Sequence of chain 1.A:
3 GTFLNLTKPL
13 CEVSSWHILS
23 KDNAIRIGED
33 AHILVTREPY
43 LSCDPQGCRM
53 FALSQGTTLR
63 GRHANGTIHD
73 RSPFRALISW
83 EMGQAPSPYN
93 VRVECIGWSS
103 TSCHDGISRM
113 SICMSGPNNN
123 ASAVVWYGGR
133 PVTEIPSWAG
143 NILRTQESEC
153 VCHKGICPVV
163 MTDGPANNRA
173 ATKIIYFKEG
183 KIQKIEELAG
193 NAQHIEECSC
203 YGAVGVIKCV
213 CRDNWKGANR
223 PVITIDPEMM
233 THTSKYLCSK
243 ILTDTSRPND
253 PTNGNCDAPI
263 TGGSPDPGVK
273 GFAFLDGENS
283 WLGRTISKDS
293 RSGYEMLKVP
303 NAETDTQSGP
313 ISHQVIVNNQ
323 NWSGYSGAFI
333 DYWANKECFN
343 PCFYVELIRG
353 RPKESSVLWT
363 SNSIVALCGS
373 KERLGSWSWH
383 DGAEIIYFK

This protein binds this small molecule.
Small molecule (SMILES): CC(=O)N[C@H]1[C@H](O[C@H]2[C@H](O)[C@@H](NC(C)=O)CO[C@@H]2CO)O[C@H](CO)[C@@H](O[C@@H]2O[C@H](CO[C@H]3O[C@H](CO[C@H]4O[C@H](CO)[C@@H](O)[C@H](O)[C@@H]4O)[C@@H](O)[C@H](O[C@H]4O[C@H](CO)[C@@H](O)[C@H](O)[C@@H]4O)[C@@H]3O)[C@@H](O)[C@H](O)[C@@H]2O)[C@@H]1O

Sequence of chain 3.A:
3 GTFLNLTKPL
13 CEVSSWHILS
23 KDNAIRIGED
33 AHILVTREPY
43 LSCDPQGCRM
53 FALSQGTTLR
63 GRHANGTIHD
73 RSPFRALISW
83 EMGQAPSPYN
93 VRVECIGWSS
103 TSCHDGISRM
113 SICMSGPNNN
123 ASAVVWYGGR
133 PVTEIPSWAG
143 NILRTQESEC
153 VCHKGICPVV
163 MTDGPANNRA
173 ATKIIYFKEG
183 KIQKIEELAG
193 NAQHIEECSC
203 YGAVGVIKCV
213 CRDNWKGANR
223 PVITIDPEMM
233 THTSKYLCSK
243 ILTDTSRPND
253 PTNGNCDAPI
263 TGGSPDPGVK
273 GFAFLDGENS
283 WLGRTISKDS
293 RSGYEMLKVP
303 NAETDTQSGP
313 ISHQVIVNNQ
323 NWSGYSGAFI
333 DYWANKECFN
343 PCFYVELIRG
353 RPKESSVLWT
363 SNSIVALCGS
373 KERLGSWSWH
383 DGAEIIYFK

Binding-site contacts:
Ligand atom O6 contacts residue GLU297 of chain 1.A at 2.6 Å (salt-bridge).
Ligand atom C2 contacts residue HIS315 of chain 1.A at 3.6 Å.
Ligand atom N2 contacts residue HIS315 of chain 1.A at 3.0 Å (h-bond).
Ligand atom C2 contacts residue ASN122 of chain 3.A at 2.2 Å.
Ligand atom O3 contacts residue ASP252 of chain 1.A at 3.2 Å (salt-bridge).
Ligand atom O5 contacts residue PRO312 of chain 1.A at 3.4 Å.
Ligand atom O5 contacts residue ASN122 of chain 3.A at 2.4 Å (h-bond).
Ligand atom C6 contacts residue LEU376 of chain 1.A at 2.9 Å (hydrophobic).
Ligand atom C1 contacts residue ASN122 of chain 3.A at 1.5 Å.
Ligand atom C6 contacts residue HIS315 of chain 1.A at 3.6 Å.
Ligand atom O3 contacts residue SER314 of chain 1.A at 3.2 Å.
Ligand atom O5 contacts residue GLY377 of chain 1.A at 3.0 Å.
Ligand atom C1 contacts residue HIS315 of chain 1.A at 3.7 Å.
Ligand atom O5 contacts residue HIS315 of chain 1.A at 3.3 Å (h-bond).
Ligand atom O6 contacts residue HIS315 of chain 1.A at 3.2 Å.
Ligand atom C3 contacts residue HIS315 of chain 1.A at 3.6 Å.
Ligand atom O6 contacts residue SER378 of chain 1.A at 3.4 Å (h-bond).
Ligand atom O6 contacts residue LEU376 of chain 1.A at 3.0 Å (h-bond).
Ligand atom C6 contacts residue VAL317 of chain 1.A at 3.6 Å (hydrophobic).
Ligand atom C7 contacts residue HIS315 of chain 1.A at 3.7 Å.
Ligand atom C8 contacts residue SER16 of chain 1.A at 3.6 Å.
Ligand atom O3 contacts residue HIS315 of chain 1.A at 2.9 Å (h-bond).
Ligand atom O2 contacts residue LEU299 of chain 1.A at 3.5 Å.
Ligand atom N2 contacts residue ASN122 of chain 3.A at 2.6 Å (h-bond).
Ligand atom O6 contacts residue GLY377 of chain 1.A at 3.8 Å.
Ligand atom O5 contacts residue HIS315 of chain 1.A at 2.9 Å (h-bond).
Ligand atom O3 contacts residue ARG286 of chain 1.A at 2.9 Å (salt-bridge).
Ligand atom O6 contacts residue HIS315 of chain 1.A at 3.4 Å (h-bond).
Ligand atom C5 contacts residue ASN122 of chain 3.A at 3.7 Å.
Ligand atom C2 contacts residue ASP252 of chain 1.A at 3.2 Å.
Ligand atom C6 contacts residue GLU297 of chain 1.A at 3.1 Å.
Ligand atom C3 contacts residue ARG286 of chain 1.A at 3.6 Å.
Ligand atom O2 contacts residue ASP252 of chain 1.A at 2.5 Å (salt-bridge).
Ligand atom C3 contacts residue ASN122 of chain 3.A at 3.6 Å.
Ligand atom O2 contacts residue ILE243 of chain 1.A at 3.5 Å.
Ligand atom O7 contacts residue ASN122 of chain 3.A at 3.3 Å (h-bond).
Ligand atom O4 contacts residue HIS315 of chain 1.A at 3.1 Å.
Ligand atom C8 contacts residue HIS315 of chain 1.A at 3.5 Å.
Ligand atom C7 contacts residue ASN122 of chain 3.A at 3.1 Å.
Ligand atom C1 contacts residue HIS315 of chain 1.A at 3.7 Å.